Sequence of chain 1.K:
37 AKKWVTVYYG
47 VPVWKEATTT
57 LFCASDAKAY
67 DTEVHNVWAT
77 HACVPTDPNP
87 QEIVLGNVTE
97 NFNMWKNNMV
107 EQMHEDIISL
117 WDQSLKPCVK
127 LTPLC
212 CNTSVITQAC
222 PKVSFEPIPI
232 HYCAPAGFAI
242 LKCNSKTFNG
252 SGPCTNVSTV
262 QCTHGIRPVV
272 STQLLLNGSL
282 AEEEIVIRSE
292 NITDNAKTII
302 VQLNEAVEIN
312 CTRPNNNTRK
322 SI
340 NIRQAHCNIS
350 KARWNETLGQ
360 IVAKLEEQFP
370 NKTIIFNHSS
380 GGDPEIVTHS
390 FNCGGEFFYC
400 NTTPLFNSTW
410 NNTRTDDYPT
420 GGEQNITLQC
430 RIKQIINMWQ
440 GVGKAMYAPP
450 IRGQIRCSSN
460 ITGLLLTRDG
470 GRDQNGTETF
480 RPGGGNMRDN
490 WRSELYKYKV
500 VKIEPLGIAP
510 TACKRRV

The small molecule below binds the protein below.
Small molecule (SMILES): CC(=O)N[C@H]1[C@H](O[C@H]2[C@H](O)[C@@H](NC(C)=O)CO[C@@H]2CO)O[C@H](CO)[C@@H](O)[C@@H]1O

Binding-site contacts:
Ligand atom C7 contacts residue ASP416 of chain 1.K at 4.0 Å.
Ligand atom N2 contacts residue ASN406 of chain 1.K at 2.8 Å (h-bond).
Ligand atom O4 contacts residue PRO418 of chain 1.K at 4.0 Å.
Ligand atom C7 contacts residue LYS350 of chain 1.K at 4.3 Å.
Ligand atom O7 contacts residue LYS350 of chain 1.K at 3.9 Å.
Ligand atom O3 contacts residue GLU422 of chain 1.K at 3.4 Å (salt-bridge).
Ligand atom C3 contacts residue ASN406 of chain 1.K at 3.6 Å.
Ligand atom C5 contacts residue PRO403 of chain 1.K at 4.0 Å (hydrophobic).
Ligand atom C1 contacts residue ASP416 of chain 1.K at 3.6 Å.
Ligand atom C8 contacts residue ASN406 of chain 1.K at 3.7 Å.
Ligand atom C6 contacts residue ILE425 of chain 1.K at 4.4 Å (hydrophobic).
Ligand atom C2 contacts residue ASP416 of chain 1.K at 3.5 Å.
Ligand atom C3 contacts residue PRO418 of chain 1.K at 4.0 Å (hydrophobic).
Ligand atom C8 contacts residue ASP416 of chain 1.K at 3.7 Å.
Ligand atom O5 contacts residue PRO418 of chain 1.K at 4.5 Å.
Ligand atom O5 contacts residue ASN406 of chain 1.K at 2.4 Å (h-bond).
Ligand atom C4 contacts residue ASN406 of chain 1.K at 4.2 Å.
Ligand atom O7 contacts residue GLU422 of chain 1.K at 3.3 Å (salt-bridge).
Ligand atom C8 contacts residue ASN424 of chain 1.K at 3.4 Å.
Ligand atom C8 contacts residue LYS350 of chain 1.K at 4.0 Å.
Ligand atom C8 contacts residue ILE425 of chain 1.K at 4.5 Å (hydrophobic).
Ligand atom C7 contacts residue ASN406 of chain 1.K at 3.3 Å.
Ligand atom O7 contacts residue ASN406 of chain 1.K at 3.6 Å (h-bond).
Ligand atom C2 contacts residue ASN406 of chain 1.K at 2.4 Å.
Ligand atom C6 contacts residue PRO403 of chain 1.K at 3.8 Å (hydrophobic).
Ligand atom O3 contacts residue ASP416 of chain 1.K at 4.0 Å.
Ligand atom O6 contacts residue ILE425 of chain 1.K at 4.5 Å.
Ligand atom C8 contacts residue GLU422 of chain 1.K at 4.3 Å.
Ligand atom O7 contacts residue PRO418 of chain 1.K at 3.6 Å.
Ligand atom O5 contacts residue PRO403 of chain 1.K at 3.6 Å (h-bond).
Ligand atom C1 contacts residue ASN406 of chain 1.K at 1.4 Å.
Ligand atom C1 contacts residue PRO403 of chain 1.K at 4.4 Å (hydrophobic).
Ligand atom N2 contacts residue ASP416 of chain 1.K at 3.0 Å (salt-bridge).
Ligand atom C3 contacts residue ASP416 of chain 1.K at 3.4 Å.
Ligand atom O3 contacts residue PRO418 of chain 1.K at 3.7 Å.
Ligand atom C5 contacts residue ASN406 of chain 1.K at 3.6 Å.
Ligand atom C7 contacts residue GLU422 of chain 1.K at 4.0 Å.